A protein and the small-molecule ligand that binds it are described below.
Small molecule (SMILES): N[C@@H](Cc1ccc(CC(F)(F)F)cc1)C(=O)O

Sequence of chain 1.A:
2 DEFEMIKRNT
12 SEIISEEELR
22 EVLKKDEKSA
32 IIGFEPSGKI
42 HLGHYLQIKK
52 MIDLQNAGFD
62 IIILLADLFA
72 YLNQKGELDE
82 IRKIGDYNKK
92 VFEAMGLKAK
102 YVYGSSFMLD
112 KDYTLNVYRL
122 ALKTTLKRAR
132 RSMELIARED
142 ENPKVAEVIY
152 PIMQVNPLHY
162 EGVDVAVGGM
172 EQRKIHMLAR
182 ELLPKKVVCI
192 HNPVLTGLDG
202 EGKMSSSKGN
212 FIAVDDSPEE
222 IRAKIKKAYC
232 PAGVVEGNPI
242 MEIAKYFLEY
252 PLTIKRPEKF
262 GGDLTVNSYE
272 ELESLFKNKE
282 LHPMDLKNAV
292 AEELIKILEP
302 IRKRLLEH

Binding-site contacts:
Ligand atom O11 contacts residue TYR151 of chain 1.A at 3.3 Å (h-bond).
Ligand atom F15 contacts residue GLY34 of chain 1.A at 3.7 Å.
Ligand atom C5 contacts residue PHE70 of chain 1.A at 3.8 Å (hydrophobic).
Ligand atom C8 contacts residue GLN155 of chain 1.A at 3.8 Å.
Ligand atom C5 contacts residue ALA67 of chain 1.A at 3.7 Å (hydrophobic).
Ligand atom C6 contacts residue PHE70 of chain 1.A at 3.6 Å (hydrophobic).
Ligand atom F17 contacts residue HIS160 of chain 1.A at 3.5 Å.
Ligand atom C14 contacts residue LEU65 of chain 1.A at 4.0 Å (hydrophobic).
Ligand atom C14 contacts residue TYR161 of chain 1.A at 3.9 Å (hydrophobic).
Ligand atom C3 contacts residue GLY34 of chain 1.A at 3.6 Å.
Ligand atom O11 contacts residue GLN173 of chain 1.A at 3.1 Å (h-bond).
Ligand atom N9 contacts residue GLN155 of chain 1.A at 2.9 Å (h-bond).
Ligand atom C6 contacts residue LEU65 of chain 1.A at 3.5 Å (hydrophobic).
Ligand atom O12 contacts residue PHE35 of chain 1.A at 3.9 Å.
Ligand atom C3 contacts residue GLN155 of chain 1.A at 3.8 Å.
Ligand atom F17 contacts residue TYR161 of chain 1.A at 3.6 Å.
Ligand atom C4 contacts residue GLY34 of chain 1.A at 3.9 Å.
Ligand atom O12 contacts residue GLU36 of chain 1.A at 3.2 Å (salt-bridge).
Ligand atom C2 contacts residue GLY34 of chain 1.A at 4.0 Å.
Ligand atom F16 contacts residue GLY34 of chain 1.A at 4.0 Å.
Ligand atom C4 contacts residue GLN155 of chain 1.A at 3.6 Å.
Ligand atom C13 contacts residue TYR161 of chain 1.A at 3.2 Å (hydrophobic).
Ligand atom N9 contacts residue GLN173 of chain 1.A at 2.8 Å (h-bond).
Ligand atom N9 contacts residue TYR151 of chain 1.A at 2.8 Å (h-bond).
Ligand atom C7 contacts residue GLY34 of chain 1.A at 3.7 Å.
Ligand atom C10 contacts residue TYR151 of chain 1.A at 3.4 Å (hydrophobic).
Ligand atom F16 contacts residue LEU65 of chain 1.A at 2.8 Å.
Ligand atom C2 contacts residue GLN155 of chain 1.A at 3.8 Å.
Ligand atom C8 contacts residue GLN173 of chain 1.A at 3.3 Å.
Ligand atom O11 contacts residue GLU36 of chain 1.A at 3.9 Å.
Ligand atom F15 contacts residue ILE32 of chain 1.A at 3.8 Å.
Ligand atom F15 contacts residue TYR161 of chain 1.A at 4.0 Å.
Ligand atom C13 contacts residue GLN155 of chain 1.A at 3.8 Å.
Ligand atom C5 contacts residue GLN155 of chain 1.A at 3.9 Å.
Ligand atom F17 contacts residue ILE32 of chain 1.A at 3.5 Å.
Ligand atom C8 contacts residue TYR151 of chain 1.A at 3.5 Å (hydrophobic).
Ligand atom C1 contacts residue LEU65 of chain 1.A at 4.0 Å (hydrophobic).
Ligand atom C10 contacts residue GLN173 of chain 1.A at 3.7 Å.
Ligand atom C1 contacts residue GLN155 of chain 1.A at 3.8 Å.
Ligand atom C7 contacts residue TYR151 of chain 1.A at 3.7 Å (hydrophobic).